Sequence of chain 1.C:
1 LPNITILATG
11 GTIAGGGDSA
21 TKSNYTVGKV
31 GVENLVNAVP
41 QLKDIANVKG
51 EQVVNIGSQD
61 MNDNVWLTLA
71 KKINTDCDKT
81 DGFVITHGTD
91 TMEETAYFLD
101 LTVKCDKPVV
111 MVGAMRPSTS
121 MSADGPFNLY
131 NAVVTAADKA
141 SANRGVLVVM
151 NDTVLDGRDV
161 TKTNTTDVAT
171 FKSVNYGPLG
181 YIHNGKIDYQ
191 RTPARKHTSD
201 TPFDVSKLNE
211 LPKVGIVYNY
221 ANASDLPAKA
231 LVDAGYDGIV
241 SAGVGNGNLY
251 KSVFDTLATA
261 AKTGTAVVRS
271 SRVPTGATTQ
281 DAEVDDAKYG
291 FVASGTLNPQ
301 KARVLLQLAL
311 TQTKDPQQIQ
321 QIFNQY

Sequence of chain 1.D:
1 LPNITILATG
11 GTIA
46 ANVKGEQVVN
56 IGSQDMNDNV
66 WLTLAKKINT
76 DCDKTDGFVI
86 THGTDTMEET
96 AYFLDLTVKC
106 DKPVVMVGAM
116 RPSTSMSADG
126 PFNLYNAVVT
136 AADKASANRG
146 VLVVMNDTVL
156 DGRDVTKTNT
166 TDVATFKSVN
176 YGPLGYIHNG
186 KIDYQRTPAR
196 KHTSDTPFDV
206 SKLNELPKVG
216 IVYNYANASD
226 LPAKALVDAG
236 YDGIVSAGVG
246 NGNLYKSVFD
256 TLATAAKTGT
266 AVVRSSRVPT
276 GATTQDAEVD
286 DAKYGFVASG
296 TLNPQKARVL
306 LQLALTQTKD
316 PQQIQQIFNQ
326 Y

Binding-site contacts:
Ligand atom O contacts residue VAL27 of chain 1.C at 3.6 Å.
Ligand atom CB contacts residue THR89 of chain 1.C at 4.0 Å.
Ligand atom OD1 contacts residue GLY88 of chain 1.C at 3.3 Å.
Ligand atom OD2 contacts residue THR89 of chain 1.C at 3.0 Å (h-bond).
Ligand atom CG contacts residue SER58 of chain 1.C at 3.0 Å.
Ligand atom OD2 contacts residue GLY88 of chain 1.C at 2.8 Å.
Ligand atom O contacts residue GLU283 of chain 1.D at 3.0 Å (salt-bridge).
Ligand atom O contacts residue THR12 of chain 1.C at 1.9 Å (h-bond).
Ligand atom N contacts residue VAL27 of chain 1.C at 3.5 Å.
Ligand atom CA contacts residue THR12 of chain 1.C at 4.0 Å.
Ligand atom O contacts residue TYR25 of chain 1.C at 2.5 Å (h-bond).
Ligand atom OD1 contacts residue VAL27 of chain 1.C at 3.1 Å.
Ligand atom OXT contacts residue TYR25 of chain 1.C at 4.0 Å.
Ligand atom CA contacts residue ASP90 of chain 1.C at 3.2 Å.
Ligand atom CG contacts residue GLY88 of chain 1.C at 3.3 Å.
Ligand atom OD2 contacts residue ASP90 of chain 1.C at 3.0 Å (salt-bridge).
Ligand atom C contacts residue THR12 of chain 1.C at 2.6 Å.
Ligand atom CG contacts residue THR89 of chain 1.C at 3.5 Å.
Ligand atom CB contacts residue SER58 of chain 1.C at 3.7 Å.
Ligand atom C contacts residue TYR25 of chain 1.C at 3.4 Å (hydrophobic).
Ligand atom C contacts residue VAL27 of chain 1.C at 4.0 Å (hydrophobic).
Ligand atom OD1 contacts residue THR12 of chain 1.C at 3.8 Å.
Ligand atom CG contacts residue GLY57 of chain 1.C at 4.1 Å.
Ligand atom CB contacts residue GLN59 of chain 1.C at 3.6 Å.
Ligand atom N contacts residue GLU283 of chain 1.D at 2.7 Å (salt-bridge).
Ligand atom CA contacts residue GLN59 of chain 1.C at 3.6 Å.
Ligand atom N contacts residue ASP90 of chain 1.C at 3.8 Å.
Ligand atom OD1 contacts residue GLY57 of chain 1.C at 3.6 Å.
Ligand atom OD1 contacts residue GLY11 of chain 1.C at 3.3 Å.
Ligand atom CG contacts residue GLN59 of chain 1.C at 3.9 Å.
Ligand atom OXT contacts residue THR89 of chain 1.C at 3.5 Å (h-bond).
Ligand atom OD2 contacts residue SER58 of chain 1.C at 1.9 Å (h-bond).
Ligand atom CG contacts residue ASP90 of chain 1.C at 3.7 Å.
Ligand atom OD1 contacts residue GLN59 of chain 1.C at 3.9 Å.
Ligand atom CA contacts residue GLU283 of chain 1.D at 3.0 Å.
Ligand atom CB contacts residue ASP90 of chain 1.C at 2.9 Å.
Ligand atom OXT contacts residue THR12 of chain 1.C at 2.6 Å (h-bond).
Ligand atom C contacts residue GLU283 of chain 1.D at 3.4 Å.
Ligand atom OD1 contacts residue SER58 of chain 1.C at 3.0 Å (h-bond).
Ligand atom N contacts residue GLN59 of chain 1.C at 2.6 Å (h-bond).

This protein binds this small molecule.
Small molecule (SMILES): N[C@@H](CC(=O)O)C(=O)O